Binding-site contacts:
Ligand atom C28 contacts residue PRO358 of chain 22.D at 3.7 Å (hydrophobic).
Ligand atom O13 contacts residue ARG359 of chain 22.D at 3.3 Å (salt-bridge).
Ligand atom O12 contacts residue GLY360 of chain 22.D at 3.8 Å.
Ligand atom C16 contacts residue THR274 of chain 22.D at 3.6 Å.
Ligand atom C39 contacts residue ALA231 of chain 22.D at 3.7 Å (hydrophobic).
Ligand atom C14 contacts residue LEU215 of chain 22.D at 3.3 Å (hydrophobic).
Ligand atom C36 contacts residue HIS227 of chain 22.D at 3.4 Å.
Ligand atom O06 contacts residue PRO272 of chain 22.D at 3.7 Å.
Ligand atom C15 contacts residue LEU273 of chain 22.D at 3.7 Å (hydrophobic).
Ligand atom O13 contacts residue PRO358 of chain 22.D at 3.2 Å.
Ligand atom C15 contacts residue THR274 of chain 22.D at 3.8 Å.
Ligand atom C05 contacts residue HIS227 of chain 22.D at 2.9 Å.
Ligand atom O06 contacts residue LEU273 of chain 22.D at 3.0 Å.
Ligand atom C42 contacts residue VAL23 of chain 22.D at 3.2 Å (hydrophobic).
Ligand atom O14 contacts residue HIS227 of chain 22.D at 2.3 Å (h-bond).
Ligand atom C30 contacts residue HIS227 of chain 22.D at 3.2 Å.
Ligand atom C31 contacts residue HIS227 of chain 22.D at 3.6 Å.
Ligand atom C07 contacts residue ASP224 of chain 22.D at 3.6 Å.
Ligand atom O05 contacts residue LEU361 of chain 22.D at 3.2 Å.
Ligand atom O01 contacts residue ARG276 of chain 22.D at 3.7 Å.
Ligand atom C14 contacts residue THR274 of chain 22.D at 3.6 Å.
Ligand atom C41 contacts residue GLU27 of chain 22.D at 3.3 Å.
Ligand atom O06 contacts residue LEU215 of chain 22.D at 3.5 Å.
Ligand atom O10 contacts residue GLY360 of chain 22.D at 3.8 Å.
Ligand atom C07 contacts residue HIS227 of chain 22.D at 2.4 Å.
Ligand atom C40 contacts residue VAL23 of chain 22.D at 3.7 Å (hydrophobic).
Ligand atom O07 contacts residue THR274 of chain 22.D at 3.7 Å.
Ligand atom C04 contacts residue HIS227 of chain 22.D at 3.5 Å.
Ligand atom C42 contacts residue GLU27 of chain 22.D at 3.4 Å.
Ligand atom C44 contacts residue LEU361 of chain 22.D at 3.1 Å (hydrophobic).
Ligand atom C16 contacts residue PRO272 of chain 22.D at 3.8 Å (hydrophobic).
Ligand atom C33 contacts residue GLU22 of chain 22.D at 3.7 Å.
Ligand atom C19 contacts residue THR274 of chain 22.D at 3.2 Å.
Ligand atom C47 contacts residue ARG276 of chain 22.D at 3.5 Å.
Ligand atom C09 contacts residue HIS227 of chain 22.D at 3.6 Å.
Ligand atom C06 contacts residue HIS227 of chain 22.D at 2.2 Å.
Ligand atom C15 contacts residue PRO272 of chain 22.D at 3.3 Å (hydrophobic).
Ligand atom O06 contacts residue THR274 of chain 22.D at 2.9 Å (h-bond).
Ligand atom C41 contacts residue VAL23 of chain 22.D at 2.8 Å (hydrophobic).
Ligand atom C08 contacts residue HIS227 of chain 22.D at 3.1 Å.

A small-molecule ligand and the protein it binds are described below.
Small molecule (SMILES): CC(=O)O[C@H]1C(=O)[C@@]2(C)[C@H]([C@H](OC(=O)c3ccccc3)[C@]3(O)C[C@H](OC(=O)[C@H](O)[C@@H](NC(=O)c4ccccc4)c4ccccc4)C(C)=C1C3(C)C)[C@]1(OC(C)=O)CO[C@@H]1C[C@@H]2O

Sequence of chain 22.D:
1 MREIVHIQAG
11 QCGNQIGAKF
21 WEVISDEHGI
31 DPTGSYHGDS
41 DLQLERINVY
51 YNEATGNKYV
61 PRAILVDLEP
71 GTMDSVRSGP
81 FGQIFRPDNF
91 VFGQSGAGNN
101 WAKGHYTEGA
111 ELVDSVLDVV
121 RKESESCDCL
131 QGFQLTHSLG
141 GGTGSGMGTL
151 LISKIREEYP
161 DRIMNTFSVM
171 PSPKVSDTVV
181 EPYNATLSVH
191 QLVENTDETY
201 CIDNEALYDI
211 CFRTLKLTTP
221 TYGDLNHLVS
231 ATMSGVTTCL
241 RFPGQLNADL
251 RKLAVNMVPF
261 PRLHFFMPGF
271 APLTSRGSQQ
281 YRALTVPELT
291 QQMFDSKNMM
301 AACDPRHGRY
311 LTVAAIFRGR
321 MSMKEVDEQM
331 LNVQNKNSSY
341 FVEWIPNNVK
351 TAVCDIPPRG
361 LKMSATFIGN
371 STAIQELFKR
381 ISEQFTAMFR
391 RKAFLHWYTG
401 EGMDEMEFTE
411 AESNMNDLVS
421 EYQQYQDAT